Binding-site contacts:
Ligand atom CI6 contacts residue GLU16 of chain 1.A at 4.0 Å.
Ligand atom CI6 contacts residue TRP15 of chain 1.A at 3.9 Å (hydrophobic).
Ligand atom CI1 contacts residue LYS19 of chain 1.A at 1.3 Å.
Ligand atom CI5 contacts residue GLU16 of chain 1.A at 4.2 Å.
Ligand atom CI6 contacts residue LYS19 of chain 1.A at 2.6 Å.
Ligand atom NI1 contacts residue LYS19 of chain 1.A at 2.3 Å (salt-bridge).
Ligand atom CI5 contacts residue TRP15 of chain 1.A at 4.4 Å (hydrophobic).
Ligand atom CI2 contacts residue LYS19 of chain 1.A at 2.3 Å.
Ligand atom CI5 contacts residue NTN1 of chain 1.N at 3.6 Å.
Ligand atom CI6 contacts residue NTN1 of chain 1.N at 4.0 Å.
Ligand atom CI1 contacts residue GLU16 of chain 1.A at 4.3 Å.
Ligand atom NI1 contacts residue GLU17 of chain 1.A at 4.2 Å.
Ligand atom CI5 contacts residue LYS19 of chain 1.A at 3.9 Å.
Ligand atom CI2 contacts residue GLU16 of chain 1.A at 4.1 Å.
Ligand atom NI1 contacts residue GLU16 of chain 1.A at 4.4 Å.
Ligand atom CI3 contacts residue LYS19 of chain 1.A at 3.6 Å.

This protein binds this small molecule.
Small molecule (SMILES): N=C(N)c1ccncc1

Sequence of chain 1.A:
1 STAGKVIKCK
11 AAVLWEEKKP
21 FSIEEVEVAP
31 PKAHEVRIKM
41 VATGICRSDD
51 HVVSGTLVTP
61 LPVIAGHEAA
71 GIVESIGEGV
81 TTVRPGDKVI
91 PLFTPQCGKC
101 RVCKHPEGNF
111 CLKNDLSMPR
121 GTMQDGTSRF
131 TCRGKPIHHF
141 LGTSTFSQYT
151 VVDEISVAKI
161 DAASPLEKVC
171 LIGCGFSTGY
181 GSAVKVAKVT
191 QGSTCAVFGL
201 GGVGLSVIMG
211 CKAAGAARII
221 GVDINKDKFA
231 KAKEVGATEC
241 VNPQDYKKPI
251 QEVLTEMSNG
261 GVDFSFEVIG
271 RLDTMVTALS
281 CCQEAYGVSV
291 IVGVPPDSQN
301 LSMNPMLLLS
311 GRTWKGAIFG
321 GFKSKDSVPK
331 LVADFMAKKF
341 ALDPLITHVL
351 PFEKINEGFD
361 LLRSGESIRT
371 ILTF